A small-molecule ligand and the protein it binds are described below.
Small molecule (SMILES): C[C@@H](O)CN1CCN(CC(=O)O)CCN(CC(=O)O)CCN(CC(=O)O)CC1

Binding-site contacts:
Ligand atom C15 contacts residue GD1 of chain 1.C at 3.2 Å.
Ligand atom O4 contacts residue GD1 of chain 1.B at 4.1 Å.
Ligand atom N3 contacts residue GD1 of chain 1.C at 2.8 Å.
Ligand atom C14 contacts residue GD1 of chain 1.C at 3.4 Å.
Ligand atom O5 contacts residue GD1 of chain 1.C at 2.4 Å.
Ligand atom C13 contacts residue GD1 of chain 1.C at 3.3 Å.
Ligand atom C12 contacts residue GD1 of chain 1.C at 3.5 Å.
Ligand atom N1 contacts residue GD1 of chain 1.C at 2.8 Å.
Ligand atom C9 contacts residue DO31 of chain 1.E at 3.4 Å.
Ligand atom C5 contacts residue GD1 of chain 1.C at 3.5 Å.
Ligand atom C2 contacts residue GD1 of chain 1.C at 3.6 Å.
Ligand atom C6 contacts residue GD1 of chain 1.C at 3.6 Å.
Ligand atom C1 contacts residue GD1 of chain 1.C at 3.6 Å.
Ligand atom O7 contacts residue GD1 of chain 1.C at 2.0 Å.
Ligand atom O4 contacts residue GD1 of chain 1.C at 4.4 Å.
Ligand atom C11 contacts residue GD1 of chain 1.C at 3.3 Å.
Ligand atom C8 contacts residue GD1 of chain 1.C at 3.5 Å.
Ligand atom O3 contacts residue GD1 of chain 1.B at 4.4 Å.
Ligand atom O3 contacts residue DO31 of chain 1.E at 3.0 Å (h-bond).
Ligand atom O2 contacts residue GD1 of chain 1.C at 4.4 Å.
Ligand atom O1 contacts residue GD1 of chain 1.C at 2.3 Å.
Ligand atom N4 contacts residue GD1 of chain 1.C at 2.8 Å.
Ligand atom C3 contacts residue GD1 of chain 1.C at 3.7 Å.
Ligand atom C16 contacts residue GD1 of chain 1.C at 3.4 Å.
Ligand atom C9 contacts residue GD1 of chain 1.C at 3.4 Å.
Ligand atom N2 contacts residue GD1 of chain 1.C at 2.8 Å.
Ligand atom O4 contacts residue DO31 of chain 1.E at 2.7 Å (h-bond).
Ligand atom C11 contacts residue DO31 of chain 1.E at 3.0 Å.
Ligand atom O1 contacts residue DO31 of chain 1.E at 3.1 Å.
Ligand atom O5 contacts residue DO31 of chain 1.E at 4.1 Å.
Ligand atom O2 contacts residue DO31 of chain 1.E at 3.2 Å.
Ligand atom C10 contacts residue GD1 of chain 1.C at 3.6 Å.
Ligand atom O3 contacts residue GD1 of chain 1.C at 2.5 Å.
Ligand atom O6 contacts residue GD1 of chain 1.C at 4.5 Å.
Ligand atom C4 contacts residue GD1 of chain 1.C at 3.7 Å.
Ligand atom C12 contacts residue DO31 of chain 1.E at 4.2 Å.
Ligand atom C7 contacts residue GD1 of chain 1.C at 3.5 Å.
Ligand atom C17 contacts residue GD1 of chain 1.C at 4.2 Å.